Binding-site contacts:
Ligand atom C contacts residue ARG192 of chain 1.B at 4.0 Å.
Ligand atom CB contacts residue ARG192 of chain 2.A at 4.4 Å.
Ligand atom O3 contacts residue ARG191 of chain 1.B at 3.8 Å.
Ligand atom CB contacts residue ARG192 of chain 1.B at 2.1 Å.
Ligand atom O3 contacts residue GLY190 of chain 2.A at 4.2 Å.
Ligand atom O contacts residue ARG192 of chain 2.A at 2.9 Å (salt-bridge).
Ligand atom C contacts residue ARG191 of chain 2.A at 4.4 Å.
Ligand atom C contacts residue ARG192 of chain 2.A at 3.8 Å.
Ligand atom O3 contacts residue ARG191 of chain 2.A at 3.3 Å.
Ligand atom CA contacts residue ARG191 of chain 2.A at 3.5 Å.
Ligand atom O contacts residue GLY190 of chain 1.B at 4.2 Å.
Ligand atom OXT contacts residue ARG191 of chain 1.B at 3.2 Å (salt-bridge).
Ligand atom OXT contacts residue ARG192 of chain 2.A at 3.4 Å (salt-bridge).
Ligand atom CA contacts residue ARG192 of chain 1.B at 2.8 Å.
Ligand atom O contacts residue ARG191 of chain 1.B at 3.9 Å.
Ligand atom OXT contacts residue ARG192 of chain 1.B at 4.4 Å.
Ligand atom O contacts residue ARG191 of chain 2.A at 3.9 Å.
Ligand atom CB contacts residue ARG191 of chain 2.A at 3.1 Å.
Ligand atom C contacts residue ARG191 of chain 1.B at 4.1 Å.
Ligand atom O3 contacts residue ARG192 of chain 1.B at 2.3 Å (salt-bridge).
Ligand atom CA contacts residue ARG192 of chain 2.A at 4.1 Å.

Sequence of chain 1.B:
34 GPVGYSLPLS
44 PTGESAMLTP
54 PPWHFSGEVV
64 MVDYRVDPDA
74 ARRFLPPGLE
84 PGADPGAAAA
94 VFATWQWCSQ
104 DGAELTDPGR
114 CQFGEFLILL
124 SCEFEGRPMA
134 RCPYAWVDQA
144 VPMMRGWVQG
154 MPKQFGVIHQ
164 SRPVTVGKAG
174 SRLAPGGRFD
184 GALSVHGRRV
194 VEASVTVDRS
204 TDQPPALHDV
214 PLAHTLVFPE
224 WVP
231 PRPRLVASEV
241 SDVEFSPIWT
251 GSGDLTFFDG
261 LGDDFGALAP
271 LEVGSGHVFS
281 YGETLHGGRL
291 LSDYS

The small molecule below binds the protein below.
Small molecule (SMILES): CC(=O)C(=O)O

Sequence of chain 2.A:
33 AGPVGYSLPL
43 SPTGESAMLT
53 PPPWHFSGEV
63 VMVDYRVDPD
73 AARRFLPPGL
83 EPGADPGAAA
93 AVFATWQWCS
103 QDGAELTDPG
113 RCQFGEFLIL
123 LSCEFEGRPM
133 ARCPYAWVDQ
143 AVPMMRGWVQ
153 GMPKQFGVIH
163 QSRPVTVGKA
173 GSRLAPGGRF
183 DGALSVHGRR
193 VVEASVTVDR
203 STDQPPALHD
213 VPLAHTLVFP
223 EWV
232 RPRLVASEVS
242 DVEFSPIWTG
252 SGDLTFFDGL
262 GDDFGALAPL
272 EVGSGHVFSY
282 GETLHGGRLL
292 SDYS